The small molecule below binds the protein below.
Small molecule (SMILES): Cc1ccc2c(c1)sc(-c1ccc(N(C)C)cc1)[n+]2C

Sequence of chain 1.F:
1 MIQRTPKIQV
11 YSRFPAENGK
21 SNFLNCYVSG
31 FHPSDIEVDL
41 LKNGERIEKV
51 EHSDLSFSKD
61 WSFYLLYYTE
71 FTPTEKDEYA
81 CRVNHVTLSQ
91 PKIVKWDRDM

Binding-site contacts:
Ligand atom C16 contacts residue VAL10 of chain 1.F at 4.1 Å (hydrophobic).
Ligand atom C7 contacts residue MET100 of chain 1.F at 4.4 Å (hydrophobic).
Ligand atom C11 contacts residue TYR27 of chain 1.F at 3.1 Å (hydrophobic).
Ligand atom C7 contacts residue GLN9 of chain 1.F at 4.4 Å.
Ligand atom C7 contacts residue TYR11 of chain 1.F at 3.8 Å (hydrophobic).
Ligand atom C3 contacts residue GLN9 of chain 1.F at 3.3 Å.
Ligand atom C15 contacts residue MET100 of chain 1.F at 3.8 Å (hydrophobic).
Ligand atom C16 contacts residue MET100 of chain 1.F at 3.1 Å (hydrophobic).
Ligand atom C14 contacts residue TYR11 of chain 1.F at 3.1 Å (hydrophobic).
Ligand atom C2 contacts residue MET100 of chain 1.F at 4.2 Å (hydrophobic).
Ligand atom C18 contacts residue TYR27 of chain 1.F at 2.9 Å (hydrophobic).
Ligand atom C5 contacts residue TYR11 of chain 1.F at 3.9 Å (hydrophobic).
Ligand atom S1 contacts residue GLN9 of chain 1.F at 3.5 Å.
Ligand atom C12 contacts residue TYR27 of chain 1.F at 3.5 Å (hydrophobic).
Ligand atom C8 contacts residue TYR11 of chain 1.F at 3.3 Å (hydrophobic).
Ligand atom C8 contacts residue GLN9 of chain 1.F at 4.2 Å.
Ligand atom N1 contacts residue TYR11 of chain 1.F at 3.2 Å.
Ligand atom C4 contacts residue GLN9 of chain 1.F at 3.2 Å.
Ligand atom C2 contacts residue VAL10 of chain 1.F at 4.4 Å (hydrophobic).
Ligand atom C5 contacts residue GLN9 of chain 1.F at 3.7 Å.
Ligand atom C9 contacts residue TYR11 of chain 1.F at 3.2 Å (hydrophobic).
Ligand atom C13 contacts residue TYR11 of chain 1.F at 3.3 Å (hydrophobic).
Ligand atom C10 contacts residue TYR11 of chain 1.F at 3.5 Å (hydrophobic).
Ligand atom N2 contacts residue MET100 of chain 1.F at 3.4 Å (h-bond).
Ligand atom S1 contacts residue TYR27 of chain 1.F at 4.0 Å.
Ligand atom C6 contacts residue TYR11 of chain 1.F at 3.0 Å (hydrophobic).
Ligand atom C11 contacts residue TYR11 of chain 1.F at 4.2 Å (hydrophobic).
Ligand atom C12 contacts residue TYR11 of chain 1.F at 3.8 Å (hydrophobic).
Ligand atom C10 contacts residue TYR27 of chain 1.F at 3.9 Å (hydrophobic).
Ligand atom C7 contacts residue VAL10 of chain 1.F at 3.1 Å (hydrophobic).
Ligand atom S1 contacts residue TYR11 of chain 1.F at 3.8 Å.
Ligand atom C2 contacts residue GLN9 of chain 1.F at 4.3 Å.
Ligand atom C6 contacts residue GLN9 of chain 1.F at 4.0 Å.
Ligand atom C17 contacts residue TYR11 of chain 1.F at 3.2 Å (hydrophobic).
Ligand atom C6 contacts residue VAL10 of chain 1.F at 3.5 Å (hydrophobic).